Binding-site contacts:
Ligand atom O contacts residue GLY25 of chain 1.K at 3.9 Å.
Ligand atom O contacts residue THR50 of chain 1.A at 2.7 Å (h-bond).
Ligand atom CZ2 contacts residue ALA44 of chain 1.A at 4.0 Å (hydrophobic).
Ligand atom O contacts residue HIS49 of chain 1.A at 3.7 Å.
Ligand atom N contacts residue ASP27 of chain 1.K at 3.1 Å (salt-bridge).
Ligand atom CE2 contacts residue GLN45 of chain 1.A at 3.9 Å.
Ligand atom C contacts residue THR50 of chain 1.A at 3.7 Å.
Ligand atom O contacts residue THR47 of chain 1.A at 2.4 Å (h-bond).
Ligand atom CZ2 contacts residue ILE53 of chain 1.A at 3.8 Å (hydrophobic).
Ligand atom CE3 contacts residue HIS31 of chain 1.A at 4.0 Å.
Ligand atom OXT contacts residue GLY25 of chain 1.K at 3.0 Å (h-bond).
Ligand atom CZ3 contacts residue GLY21 of chain 1.A at 3.6 Å.
Ligand atom OXT contacts residue SER51 of chain 1.K at 2.9 Å (h-bond).
Ligand atom CE3 contacts residue HIS32 of chain 1.A at 4.0 Å.
Ligand atom OXT contacts residue ARG24 of chain 1.K at 3.6 Å.
Ligand atom N contacts residue THR23 of chain 1.K at 2.9 Å (h-bond).
Ligand atom C contacts residue GLY25 of chain 1.K at 3.4 Å.
Ligand atom N contacts residue THR28 of chain 1.K at 2.8 Å (h-bond).
Ligand atom CD2 contacts residue THR50 of chain 1.A at 3.9 Å.
Ligand atom CA contacts residue THR23 of chain 1.K at 3.9 Å.
Ligand atom NE1 contacts residue ALA44 of chain 1.A at 3.9 Å.
Ligand atom CB contacts residue THR23 of chain 1.K at 3.8 Å.
Ligand atom OXT contacts residue THR47 of chain 1.A at 3.5 Å.
Ligand atom N contacts residue GLY25 of chain 1.K at 2.7 Å (h-bond).
Ligand atom CA contacts residue GLY25 of chain 1.K at 3.4 Å.
Ligand atom C contacts residue THR47 of chain 1.A at 3.3 Å.
Ligand atom OXT contacts residue THR23 of chain 1.K at 3.9 Å.
Ligand atom CB contacts residue THR28 of chain 1.K at 3.4 Å.
Ligand atom C contacts residue SER51 of chain 1.K at 3.6 Å.
Ligand atom CD1 contacts residue GLN45 of chain 1.A at 3.5 Å.
Ligand atom CD1 contacts residue THR47 of chain 1.A at 3.6 Å.
Ligand atom CB contacts residue SER51 of chain 1.K at 3.5 Å.
Ligand atom CH2 contacts residue GLY21 of chain 1.A at 3.5 Å.
Ligand atom CD1 contacts residue SER51 of chain 1.K at 3.5 Å.
Ligand atom CZ3 contacts residue HIS32 of chain 1.A at 4.0 Å.
Ligand atom CG contacts residue SER51 of chain 1.K at 3.9 Å.
Ligand atom CZ2 contacts residue THR50 of chain 1.A at 3.9 Å.
Ligand atom CA contacts residue THR28 of chain 1.K at 3.2 Å.
Ligand atom CE2 contacts residue THR50 of chain 1.A at 4.0 Å.
Ligand atom NE1 contacts residue GLN45 of chain 1.A at 2.8 Å (h-bond).

Sequence of chain 1.K:
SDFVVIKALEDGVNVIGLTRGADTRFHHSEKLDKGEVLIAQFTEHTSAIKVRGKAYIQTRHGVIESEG

Sequence of chain 1.A:
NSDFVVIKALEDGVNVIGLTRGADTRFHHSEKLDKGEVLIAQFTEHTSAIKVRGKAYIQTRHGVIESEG

A small-molecule ligand and the protein it binds are described below.
Small molecule (SMILES): N[C@@H](Cc1c[nH]c2ccccc12)C(=O)O